Binding-site contacts:
Ligand atom OAC contacts residue ALA82 of chain 1.A at 3.7 Å.
Ligand atom OAC contacts residue ASN86 of chain 1.A at 3.3 Å (h-bond).
Ligand atom CAO contacts residue ASN86 of chain 1.A at 3.9 Å.
Ligand atom CA contacts residue ASN86 of chain 1.A at 3.7 Å.
Ligand atom CAE contacts residue TYR43 of chain 1.A at 4.2 Å (hydrophobic).
Ligand atom CAO contacts residue TYR85 of chain 1.A at 3.9 Å (hydrophobic).
Ligand atom OAC contacts residue TYR43 of chain 1.A at 4.4 Å.
Ligand atom CAG contacts residue VAL35 of chain 1.A at 4.4 Å (hydrophobic).
Ligand atom CAK contacts residue ASN86 of chain 1.A at 4.0 Å.
Ligand atom N contacts residue ASP93 of chain 1.A at 2.9 Å (salt-bridge).
Ligand atom NAH contacts residue ILE96 of chain 1.A at 3.9 Å.
Ligand atom NAI contacts residue ILE96 of chain 1.A at 4.2 Å.
Ligand atom CAG contacts residue VAL30 of chain 1.A at 4.2 Å (hydrophobic).
Ligand atom N contacts residue GLY92 of chain 1.A at 3.9 Å.
Ligand atom CAF contacts residue PHE31 of chain 1.A at 4.3 Å (hydrophobic).
Ligand atom CAO contacts residue ILE96 of chain 1.A at 4.1 Å (hydrophobic).
Ligand atom CAF contacts residue VAL30 of chain 1.A at 4.2 Å (hydrophobic).
Ligand atom CB contacts residue GLY92 of chain 1.A at 3.8 Å.
Ligand atom OAC contacts residue ILE96 of chain 1.A at 3.8 Å.
Ligand atom OAC contacts residue TYR85 of chain 1.A at 4.0 Å.
Ligand atom NAI contacts residue ASN86 of chain 1.A at 2.8 Å (h-bond).
Ligand atom CAK contacts residue ILE96 of chain 1.A at 4.1 Å (hydrophobic).
Ligand atom NAH contacts residue ASN86 of chain 1.A at 3.0 Å (h-bond).
Ligand atom NAI contacts residue TYR85 of chain 1.A at 3.9 Å.
Ligand atom CAF contacts residue TYR43 of chain 1.A at 4.3 Å (hydrophobic).
Ligand atom CAK contacts residue TYR85 of chain 1.A at 4.2 Å (hydrophobic).
Ligand atom C contacts residue ASN86 of chain 1.A at 3.7 Å.
Ligand atom CAM contacts residue ASN86 of chain 1.A at 3.6 Å.
Ligand atom N contacts residue ASN86 of chain 1.A at 2.6 Å (h-bond).
Ligand atom CB contacts residue ASP93 of chain 1.A at 4.2 Å.
Ligand atom CAM contacts residue TYR85 of chain 1.A at 3.7 Å (hydrophobic).
Ligand atom OAC contacts residue PHE31 of chain 1.A at 4.5 Å.
Ligand atom CAE contacts residue VAL35 of chain 1.A at 3.4 Å (hydrophobic).
Ligand atom SAJ contacts residue TYR85 of chain 1.A at 4.4 Å.
Ligand atom CA contacts residue GLY92 of chain 1.A at 4.5 Å.
Ligand atom CAK contacts residue TYR43 of chain 1.A at 4.3 Å (hydrophobic).
Ligand atom CA contacts residue ASP93 of chain 1.A at 4.1 Å.
Ligand atom CAE contacts residue VAL30 of chain 1.A at 4.1 Å (hydrophobic).
Ligand atom CAM contacts residue ILE96 of chain 1.A at 4.2 Å (hydrophobic).
Ligand atom NAH contacts residue TYR85 of chain 1.A at 3.4 Å.

The protein below binds the small molecule below.
Small molecule (SMILES): C[C@@H](N)C(=O)Nc1nc2c(s1)CCCC2=O

Sequence of chain 1.A:
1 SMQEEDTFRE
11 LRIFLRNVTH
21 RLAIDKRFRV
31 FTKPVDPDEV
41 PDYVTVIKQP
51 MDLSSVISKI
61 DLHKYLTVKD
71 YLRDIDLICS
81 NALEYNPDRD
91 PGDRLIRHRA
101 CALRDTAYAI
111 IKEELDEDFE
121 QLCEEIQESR